Sequence of chain 1.B:
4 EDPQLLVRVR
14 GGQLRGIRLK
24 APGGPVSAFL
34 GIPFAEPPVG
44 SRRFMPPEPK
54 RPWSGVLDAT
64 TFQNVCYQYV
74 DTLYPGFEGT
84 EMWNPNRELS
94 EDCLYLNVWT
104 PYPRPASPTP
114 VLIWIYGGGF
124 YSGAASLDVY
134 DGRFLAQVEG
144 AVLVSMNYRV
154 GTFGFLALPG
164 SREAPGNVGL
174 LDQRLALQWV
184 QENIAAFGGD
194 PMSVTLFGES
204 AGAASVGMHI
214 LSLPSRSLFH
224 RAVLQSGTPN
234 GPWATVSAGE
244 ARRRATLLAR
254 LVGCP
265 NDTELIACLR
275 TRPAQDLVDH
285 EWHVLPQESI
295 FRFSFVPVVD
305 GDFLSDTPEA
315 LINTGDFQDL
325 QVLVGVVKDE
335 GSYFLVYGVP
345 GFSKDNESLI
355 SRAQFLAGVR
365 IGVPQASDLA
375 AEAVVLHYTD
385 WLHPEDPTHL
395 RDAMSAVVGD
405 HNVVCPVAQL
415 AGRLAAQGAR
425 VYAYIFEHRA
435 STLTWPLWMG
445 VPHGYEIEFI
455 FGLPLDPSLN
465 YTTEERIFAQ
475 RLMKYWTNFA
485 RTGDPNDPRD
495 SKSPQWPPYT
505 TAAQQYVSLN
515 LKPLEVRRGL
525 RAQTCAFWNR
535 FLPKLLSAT

Binding-site contacts:
Ligand atom O13 contacts residue PHE297 of chain 1.B at 3.5 Å.
Ligand atom O4 contacts residue GLY120 of chain 1.B at 4.0 Å.
Ligand atom C11 contacts residue PHE338 of chain 1.B at 4.1 Å (hydrophobic).
Ligand atom C11 contacts residue HIS447 of chain 1.B at 4.0 Å.
Ligand atom C11 contacts residue GLY121 of chain 1.B at 4.1 Å.
Ligand atom C5 contacts residue GLY122 of chain 1.B at 3.5 Å.
Ligand atom C5 contacts residue ALA204 of chain 1.B at 3.4 Å (hydrophobic).
Ligand atom O13 contacts residue SCK1 of chain 1.J at 2.5 Å (h-bond).
Ligand atom C11 contacts residue GLY122 of chain 1.B at 3.9 Å.
Ligand atom C18 contacts residue HIS447 of chain 1.B at 3.5 Å.
Ligand atom C11 contacts residue SCK1 of chain 1.J at 3.1 Å.
Ligand atom O13 contacts residue PHE338 of chain 1.B at 3.7 Å.
Ligand atom C18 contacts residue SCK1 of chain 1.J at 1.8 Å.
Ligand atom C19 contacts residue GLY448 of chain 1.B at 3.9 Å.
Ligand atom C5 contacts residue HIS447 of chain 1.B at 3.7 Å.
Ligand atom C19 contacts residue TRP86 of chain 1.B at 3.3 Å (hydrophobic).
Ligand atom C19 contacts residue SCK1 of chain 1.J at 1.1 Å.
Ligand atom O14 contacts residue TYR124 of chain 1.B at 4.1 Å.
Ligand atom C16 contacts residue SCK1 of chain 1.J at 0.8 Å.
Ligand atom C19 contacts residue HIS447 of chain 1.B at 3.7 Å.
Ligand atom O4 contacts residue GLY121 of chain 1.B at 3.0 Å (h-bond).
Ligand atom C6 contacts residue SER203 of chain 1.B at 2.8 Å.
Ligand atom C12 contacts residue SCK1 of chain 1.J at 3.2 Å.
Ligand atom O4 contacts residue SER203 of chain 1.B at 2.1 Å (h-bond).
Ligand atom O4 contacts residue GLY122 of chain 1.B at 2.8 Å (h-bond).
Ligand atom C18 contacts residue GLU202 of chain 1.B at 3.6 Å.
Ligand atom O13 contacts residue TYR124 of chain 1.B at 3.6 Å (h-bond).
Ligand atom C20 contacts residue SCK1 of chain 1.J at 0.7 Å.
Ligand atom C11 contacts residue SER203 of chain 1.B at 3.5 Å.
Ligand atom O4 contacts residue ALA204 of chain 1.B at 2.8 Å (h-bond).
Ligand atom C12 contacts residue PHE338 of chain 1.B at 4.0 Å (hydrophobic).
Ligand atom N17 contacts residue TRP86 of chain 1.B at 4.1 Å.
Ligand atom C6 contacts residue PHE297 of chain 1.B at 3.6 Å (hydrophobic).
Ligand atom C5 contacts residue GLY121 of chain 1.B at 4.0 Å.
Ligand atom O14 contacts residue SCK1 of chain 1.J at 2.3 Å (h-bond).
Ligand atom C6 contacts residue GLY122 of chain 1.B at 3.4 Å.
Ligand atom N17 contacts residue SCK1 of chain 1.J at 0.8 Å.
Ligand atom C20 contacts residue TRP86 of chain 1.B at 3.3 Å (hydrophobic).
Ligand atom C5 contacts residue SER203 of chain 1.B at 1.5 Å.
Ligand atom C15 contacts residue SCK1 of chain 1.J at 1.3 Å.

The protein below binds the small molecule below.
Small molecule (SMILES): C[N+](C)(C)CCOC(=O)CCC=O